A small-molecule ligand and the protein it binds are described below.
Small molecule (SMILES): CC(=O)N[C@H]1[C@H](O[C@H]2[C@H](O)[C@@H](NC(C)=O)CO[C@@H]2CO)O[C@H](CO)[C@@H](O[C@H]2O[C@H](CO[C@H]3O[C@H](CO)[C@@H](O)[C@H](O[C@H]4O[C@H](CO)[C@@H](O)[C@H](O)[C@@H]4O)[C@@H]3O)[C@@H](O)[C@H](O[C@H]3O[C@H](CO)[C@@H](O)[C@H](O)[C@@H]3O)[C@@H]2O)[C@@H]1O

Sequence of chain 1.A:
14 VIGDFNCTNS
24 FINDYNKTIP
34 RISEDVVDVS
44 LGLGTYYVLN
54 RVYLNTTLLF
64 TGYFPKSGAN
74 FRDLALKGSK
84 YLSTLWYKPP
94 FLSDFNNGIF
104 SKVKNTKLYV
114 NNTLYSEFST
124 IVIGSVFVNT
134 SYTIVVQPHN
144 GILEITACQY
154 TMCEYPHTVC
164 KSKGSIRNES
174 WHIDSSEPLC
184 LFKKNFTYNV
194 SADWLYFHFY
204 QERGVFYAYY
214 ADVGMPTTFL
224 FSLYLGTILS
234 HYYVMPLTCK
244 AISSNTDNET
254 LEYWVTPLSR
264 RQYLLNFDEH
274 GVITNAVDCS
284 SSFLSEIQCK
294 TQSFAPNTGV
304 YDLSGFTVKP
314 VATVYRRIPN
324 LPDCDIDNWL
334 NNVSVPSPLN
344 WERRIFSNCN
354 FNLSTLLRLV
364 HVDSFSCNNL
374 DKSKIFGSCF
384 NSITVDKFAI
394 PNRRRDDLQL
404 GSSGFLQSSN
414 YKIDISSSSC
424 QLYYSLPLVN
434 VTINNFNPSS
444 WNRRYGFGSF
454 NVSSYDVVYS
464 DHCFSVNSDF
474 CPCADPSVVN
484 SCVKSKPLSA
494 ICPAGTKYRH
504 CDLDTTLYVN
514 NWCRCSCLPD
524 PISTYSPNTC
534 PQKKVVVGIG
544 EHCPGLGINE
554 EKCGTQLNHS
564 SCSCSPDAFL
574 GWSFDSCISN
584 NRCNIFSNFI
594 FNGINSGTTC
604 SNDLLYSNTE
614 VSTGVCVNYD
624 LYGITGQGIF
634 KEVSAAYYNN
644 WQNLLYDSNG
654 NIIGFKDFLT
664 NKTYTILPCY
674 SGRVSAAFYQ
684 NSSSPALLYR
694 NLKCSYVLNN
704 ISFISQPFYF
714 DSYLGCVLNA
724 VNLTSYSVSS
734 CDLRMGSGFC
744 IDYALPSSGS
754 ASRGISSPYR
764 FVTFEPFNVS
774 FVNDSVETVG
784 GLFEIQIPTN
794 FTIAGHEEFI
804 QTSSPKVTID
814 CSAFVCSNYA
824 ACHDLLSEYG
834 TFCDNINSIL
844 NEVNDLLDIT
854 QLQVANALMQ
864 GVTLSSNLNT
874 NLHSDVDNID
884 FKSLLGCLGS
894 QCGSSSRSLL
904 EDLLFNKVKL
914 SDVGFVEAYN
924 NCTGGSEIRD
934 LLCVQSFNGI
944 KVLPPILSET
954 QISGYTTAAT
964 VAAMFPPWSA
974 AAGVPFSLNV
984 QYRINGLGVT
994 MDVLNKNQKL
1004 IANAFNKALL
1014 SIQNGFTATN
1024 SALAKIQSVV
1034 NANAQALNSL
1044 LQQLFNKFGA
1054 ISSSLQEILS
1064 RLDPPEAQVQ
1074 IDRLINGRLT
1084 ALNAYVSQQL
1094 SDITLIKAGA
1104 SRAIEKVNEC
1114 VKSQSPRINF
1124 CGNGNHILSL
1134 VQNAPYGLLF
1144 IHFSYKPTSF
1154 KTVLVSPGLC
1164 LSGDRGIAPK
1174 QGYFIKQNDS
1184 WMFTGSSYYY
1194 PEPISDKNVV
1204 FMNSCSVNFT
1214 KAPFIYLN

Binding-site contacts:
Ligand atom C2 contacts residue ASN132 of chain 1.A at 2.4 Å.
Ligand atom C1 contacts residue ASN132 of chain 1.A at 1.4 Å.
Ligand atom O5 contacts residue ASN132 of chain 1.A at 2.4 Å (h-bond).
Ligand atom C5 contacts residue ASN132 of chain 1.A at 3.7 Å.
Ligand atom O3 contacts residue PHE18 of chain 1.A at 4.5 Å.
Ligand atom O5 contacts residue VAL131 of chain 1.A at 4.3 Å.
Ligand atom O6 contacts residue PHE18 of chain 1.A at 3.2 Å.
Ligand atom C6 contacts residue PHE18 of chain 1.A at 4.1 Å (hydrophobic).
Ligand atom C4 contacts residue NAG1 of chain 1.S at 3.5 Å.
Ligand atom C3 contacts residue NAG1 of chain 1.S at 3.4 Å.
Ligand atom O2 contacts residue NAG1 of chain 1.S at 3.3 Å.
Ligand atom O7 contacts residue ASN132 of chain 1.A at 4.3 Å.
Ligand atom O6 contacts residue NAG1 of chain 1.S at 2.9 Å (h-bond).
Ligand atom C4 contacts residue ASN132 of chain 1.A at 4.2 Å.
Ligand atom O5 contacts residue ASP17 of chain 1.A at 4.2 Å.
Ligand atom C3 contacts residue ASN132 of chain 1.A at 3.8 Å.
Ligand atom O6 contacts residue ASP17 of chain 1.A at 3.0 Å (salt-bridge).
Ligand atom C6 contacts residue ASP17 of chain 1.A at 3.3 Å.
Ligand atom O6 contacts residue VAL131 of chain 1.A at 4.5 Å.
Ligand atom O5 contacts residue NAG1 of chain 1.S at 4.2 Å.
Ligand atom O3 contacts residue NAG1 of chain 1.S at 3.9 Å.
Ligand atom C5 contacts residue NAG1 of chain 1.S at 3.7 Å.
Ligand atom C7 contacts residue ASN132 of chain 1.A at 3.8 Å.
Ligand atom C7 contacts residue THR154 of chain 1.A at 4.0 Å.
Ligand atom O4 contacts residue NAG1 of chain 1.S at 3.0 Å (h-bond).
Ligand atom N2 contacts residue THR154 of chain 1.A at 4.5 Å.
Ligand atom C6 contacts residue NAG1 of chain 1.S at 3.7 Å.
Ligand atom C8 contacts residue THR154 of chain 1.A at 4.4 Å.
Ligand atom C5 contacts residue PHE18 of chain 1.A at 4.2 Å (hydrophobic).
Ligand atom O7 contacts residue THR154 of chain 1.A at 3.7 Å.
Ligand atom O7 contacts residue PHE18 of chain 1.A at 4.4 Å.
Ligand atom N2 contacts residue ASN132 of chain 1.A at 2.9 Å (h-bond).
Ligand atom O5 contacts residue PHE18 of chain 1.A at 4.4 Å.
Ligand atom C2 contacts residue THR154 of chain 1.A at 4.4 Å.